Binding-site contacts:
Ligand atom CD1 contacts residue GLY34 of chain 1.A at 3.5 Å.
Ligand atom N contacts residue TYR151 of chain 1.A at 2.8 Å (h-bond).
Ligand atom CA contacts residue TYR151 of chain 1.A at 3.5 Å (hydrophobic).
Ligand atom CD2 contacts residue HIS70 of chain 1.A at 3.4 Å.
Ligand atom O contacts residue GLN173 of chain 1.A at 2.6 Å (h-bond).
Ligand atom CB contacts residue ALA67 of chain 1.A at 4.1 Å (hydrophobic).
Ligand atom C1 contacts residue GLN155 of chain 1.A at 3.7 Å.
Ligand atom OXT contacts residue GLY34 of chain 1.A at 2.8 Å (h-bond).
Ligand atom O contacts residue TYR151 of chain 1.A at 3.6 Å.
Ligand atom N1 contacts residue GLN155 of chain 1.A at 3.6 Å.
Ligand atom OXT contacts residue GLN173 of chain 1.A at 3.6 Å (h-bond).
Ligand atom C contacts residue GLN173 of chain 1.A at 3.0 Å.
Ligand atom CB contacts residue GLN155 of chain 1.A at 3.8 Å.
Ligand atom CE2 contacts residue ALA67 of chain 1.A at 4.0 Å (hydrophobic).
Ligand atom CD2 contacts residue GLN155 of chain 1.A at 4.1 Å.
Ligand atom C contacts residue GLY34 of chain 1.A at 3.8 Å.
Ligand atom CZ contacts residue GLN155 of chain 1.A at 3.8 Å.
Ligand atom N1 contacts residue ALA159 of chain 1.A at 3.7 Å.
Ligand atom C contacts residue TYR151 of chain 1.A at 4.0 Å (hydrophobic).
Ligand atom CE2 contacts residue GLN155 of chain 1.A at 4.0 Å.
Ligand atom CB contacts residue GLY34 of chain 1.A at 4.1 Å.
Ligand atom CA contacts residue GLN155 of chain 1.A at 3.4 Å.
Ligand atom CB contacts residue TYR151 of chain 1.A at 3.7 Å (hydrophobic).
Ligand atom CE2 contacts residue MET109 of chain 1.A at 4.0 Å (hydrophobic).
Ligand atom CD2 contacts residue ALA67 of chain 1.A at 3.3 Å (hydrophobic).
Ligand atom N1 contacts residue GLY158 of chain 1.A at 3.0 Å.
Ligand atom CE2 contacts residue HIS70 of chain 1.A at 3.5 Å.
Ligand atom N1 contacts residue TRP108 of chain 1.A at 3.8 Å.
Ligand atom CG contacts residue ALA67 of chain 1.A at 4.0 Å (hydrophobic).
Ligand atom C1 contacts residue GLY158 of chain 1.A at 3.9 Å.
Ligand atom N contacts residue GLN155 of chain 1.A at 2.4 Å (h-bond).
Ligand atom CE1 contacts residue GLY34 of chain 1.A at 3.8 Å.
Ligand atom N1 contacts residue LEU32 of chain 1.A at 3.9 Å.
Ligand atom CE1 contacts residue GLN155 of chain 1.A at 3.7 Å.
Ligand atom CD1 contacts residue GLN155 of chain 1.A at 3.7 Å.
Ligand atom OXT contacts residue GLU36 of chain 1.A at 4.0 Å.
Ligand atom CG contacts residue GLN155 of chain 1.A at 3.7 Å.
Ligand atom CA contacts residue GLN173 of chain 1.A at 3.5 Å.
Ligand atom N contacts residue GLN173 of chain 1.A at 2.9 Å (h-bond).
Ligand atom OXT contacts residue PHE35 of chain 1.A at 3.5 Å.

This protein binds this small molecule.
Small molecule (SMILES): N#Cc1ccc(C[C@H](N)C(=O)O)cc1

Sequence of chain 1.A:
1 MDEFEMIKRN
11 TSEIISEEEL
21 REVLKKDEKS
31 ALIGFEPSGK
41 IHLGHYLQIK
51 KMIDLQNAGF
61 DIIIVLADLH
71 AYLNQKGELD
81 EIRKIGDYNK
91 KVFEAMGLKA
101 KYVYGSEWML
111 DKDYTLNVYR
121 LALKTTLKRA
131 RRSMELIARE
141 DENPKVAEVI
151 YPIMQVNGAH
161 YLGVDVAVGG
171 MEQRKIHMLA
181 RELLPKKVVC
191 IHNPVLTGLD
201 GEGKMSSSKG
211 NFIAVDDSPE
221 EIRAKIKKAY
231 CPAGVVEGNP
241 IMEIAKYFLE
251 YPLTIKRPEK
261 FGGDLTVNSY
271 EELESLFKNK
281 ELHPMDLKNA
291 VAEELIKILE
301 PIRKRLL